Binding-site contacts:
Ligand atom C6 contacts residue TYR35 of chain 1.A at 4.1 Å (hydrophobic).
Ligand atom N9 contacts residue LYS36 of chain 1.A at 3.8 Å.
Ligand atom C5 contacts residue LYS36 of chain 1.A at 4.4 Å.
Ligand atom O4' contacts residue TYR35 of chain 1.A at 4.4 Å.
Ligand atom C4' contacts residue LYS36 of chain 1.A at 4.0 Å.
Ligand atom C4 contacts residue TYR35 of chain 1.A at 4.0 Å (hydrophobic).
Ligand atom OP2 contacts residue LYS36 of chain 1.A at 3.7 Å.
Ligand atom OP1 contacts residue LYS36 of chain 1.A at 2.7 Å (salt-bridge).
Ligand atom C8 contacts residue LYS36 of chain 1.A at 3.4 Å.
Ligand atom N1 contacts residue TYR35 of chain 1.A at 3.6 Å.
Ligand atom C5' contacts residue LYS36 of chain 1.A at 4.4 Å.
Ligand atom P contacts residue LYS36 of chain 1.A at 4.0 Å.
Ligand atom O4' contacts residue LYS36 of chain 1.A at 3.1 Å.
Ligand atom N7 contacts residue LYS36 of chain 1.A at 3.8 Å.
Ligand atom N3 contacts residue TYR35 of chain 1.A at 3.7 Å.
Ligand atom C4 contacts residue LYS36 of chain 1.A at 4.4 Å.
Ligand atom C1' contacts residue LYS36 of chain 1.A at 4.0 Å.
Ligand atom N2 contacts residue TYR35 of chain 1.A at 3.7 Å.
Ligand atom C2 contacts residue TYR35 of chain 1.A at 3.4 Å (hydrophobic).
Ligand atom C5 contacts residue TYR35 of chain 1.A at 4.2 Å (hydrophobic).

Sequence of chain 1.A:
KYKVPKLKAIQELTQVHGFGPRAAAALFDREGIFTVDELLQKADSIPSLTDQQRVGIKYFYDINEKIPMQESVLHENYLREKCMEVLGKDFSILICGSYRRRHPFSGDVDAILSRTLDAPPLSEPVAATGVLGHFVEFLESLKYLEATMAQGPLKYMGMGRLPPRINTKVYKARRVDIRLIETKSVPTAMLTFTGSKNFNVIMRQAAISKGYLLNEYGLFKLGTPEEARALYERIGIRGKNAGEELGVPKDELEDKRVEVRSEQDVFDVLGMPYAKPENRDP

The small molecule below binds the protein below.
Small molecule (SMILES): Nc1ccn([C@H]2C[C@H](O)[C@@H](CO[P](=O)(O)O[C@H]3C[C@H](n4cnc5c(=O)nc(N)[nH]c54)O[C@@H]3COP(=O)(O)O)O2)c(=O)n1